Sequence of chain 25.E:
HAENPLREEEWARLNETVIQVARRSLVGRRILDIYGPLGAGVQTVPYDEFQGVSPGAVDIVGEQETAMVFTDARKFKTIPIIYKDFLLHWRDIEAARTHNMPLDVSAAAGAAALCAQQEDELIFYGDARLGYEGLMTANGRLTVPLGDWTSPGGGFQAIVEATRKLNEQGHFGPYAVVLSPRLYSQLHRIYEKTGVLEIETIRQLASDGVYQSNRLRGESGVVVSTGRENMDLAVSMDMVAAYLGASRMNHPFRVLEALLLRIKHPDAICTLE

A small-molecule ligand and the protein it binds are described below.
Small molecule (SMILES): CC(C)C[C@H](NC(=O)CN)C(=O)N[C@H](C(=O)N[C@H](C(=O)NCC(=O)N[C@@H](CO)C(=O)N[C@@H](CC(C)C)C(=O)N[C@@H](CCCN=C(N)N)C(=O)NCC=O)C(C)C)[C@@H](C)O

Binding-site contacts:
Ligand atom NH2 contacts residue THR246 of chain 25.E at 3.0 Å (h-bond).
Ligand atom N contacts residue ASP258 of chain 25.E at 3.2 Å (salt-bridge).
Ligand atom O contacts residue ARG50 of chain 25.E at 3.4 Å.
Ligand atom O contacts residue ARG43 of chain 25.E at 2.8 Å (salt-bridge).
Ligand atom NH2 contacts residue ASP228 of chain 25.E at 2.7 Å (salt-bridge).
Ligand atom N contacts residue ASP258 of chain 25.E at 2.8 Å (salt-bridge).
Ligand atom C contacts residue ARG43 of chain 25.E at 3.7 Å.
Ligand atom N contacts residue ASP258 of chain 25.E at 3.2 Å (salt-bridge).
Ligand atom CD contacts residue ARG50 of chain 25.E at 3.3 Å.
Ligand atom CG2 contacts residue MET259 of chain 25.E at 3.7 Å (hydrophobic).
Ligand atom CB contacts residue MET259 of chain 25.E at 3.6 Å (hydrophobic).
Ligand atom CA contacts residue ASP258 of chain 25.E at 3.7 Å.
Ligand atom CD2 contacts residue ARG43 of chain 25.E at 3.6 Å.
Ligand atom CG contacts residue PRO57 of chain 25.E at 3.7 Å (hydrophobic).
Ligand atom CD2 contacts residue ASP258 of chain 25.E at 3.4 Å.
Ligand atom C contacts residue ARG49 of chain 25.E at 3.6 Å.
Ligand atom O contacts residue ILE39 of chain 25.E at 3.7 Å.
Ligand atom O contacts residue ARG49 of chain 25.E at 3.1 Å (salt-bridge).
Ligand atom CZ contacts residue THR246 of chain 25.E at 3.3 Å.
Ligand atom OG1 contacts residue MET259 of chain 25.E at 2.6 Å (h-bond).
Ligand atom OG1 contacts residue ASP258 of chain 25.E at 3.3 Å.
Ligand atom CB contacts residue ASP258 of chain 25.E at 3.5 Å.
Ligand atom NH1 contacts residue ASP53 of chain 25.E at 3.0 Å (salt-bridge).
Ligand atom N contacts residue PRO57 of chain 25.E at 3.5 Å.
Ligand atom CB contacts residue ARG49 of chain 25.E at 3.5 Å.
Ligand atom CD contacts residue LEU52 of chain 25.E at 3.3 Å (hydrophobic).
Ligand atom N contacts residue ARG49 of chain 25.E at 3.5 Å (salt-bridge).
Ligand atom NE contacts residue ILE51 of chain 25.E at 3.7 Å.
Ligand atom N contacts residue ARG49 of chain 25.E at 3.6 Å (salt-bridge).
Ligand atom NE contacts residue ARG50 of chain 25.E at 3.1 Å (salt-bridge).
Ligand atom CB contacts residue ASP258 of chain 25.E at 3.7 Å.
Ligand atom N contacts residue ARG49 of chain 25.E at 3.7 Å.
Ligand atom CG2 contacts residue ASP258 of chain 25.E at 3.5 Å.
Ligand atom CA contacts residue ASP258 of chain 25.E at 3.6 Å.
Ligand atom CB contacts residue ARG49 of chain 25.E at 3.7 Å.
Ligand atom CD2 contacts residue ARG50 of chain 25.E at 3.6 Å.
Ligand atom CA contacts residue ASP258 of chain 25.E at 3.7 Å.
Ligand atom O contacts residue ARG43 of chain 25.E at 2.8 Å (salt-bridge).
Ligand atom NH1 contacts residue THR246 of chain 25.E at 3.2 Å (h-bond).
Ligand atom C contacts residue ASP258 of chain 25.E at 3.7 Å.